Binding-site contacts:
Ligand atom C1 contacts residue GLY237 of chain 1.A at 4.2 Å.
Ligand atom C5 contacts residue VAL220 of chain 1.E at 3.6 Å (hydrophobic).
Ligand atom O6 contacts residue ASN239 of chain 1.A at 4.4 Å.
Ligand atom O6 contacts residue VAL220 of chain 1.E at 3.8 Å.
Ligand atom C7 contacts residue ASN239 of chain 1.A at 3.3 Å.
Ligand atom C4 contacts residue ASN239 of chain 1.A at 4.3 Å.
Ligand atom C2 contacts residue ASN239 of chain 1.A at 2.5 Å.
Ligand atom O5 contacts residue VAL220 of chain 1.E at 3.1 Å.
Ligand atom C4 contacts residue VAL220 of chain 1.E at 3.5 Å (hydrophobic).
Ligand atom C1 contacts residue VAL220 of chain 1.E at 3.7 Å (hydrophobic).
Ligand atom C7 contacts residue VAL220 of chain 1.E at 4.3 Å (hydrophobic).
Ligand atom C3 contacts residue VAL220 of chain 1.E at 4.0 Å (hydrophobic).
Ligand atom C8 contacts residue ASN239 of chain 1.A at 3.1 Å.
Ligand atom C1 contacts residue ASN239 of chain 1.A at 1.4 Å.
Ligand atom O7 contacts residue SER204 of chain 1.A at 4.0 Å.
Ligand atom N2 contacts residue GLY237 of chain 1.A at 3.4 Å (h-bond).
Ligand atom O7 contacts residue ASN239 of chain 1.A at 4.4 Å.
Ligand atom C2 contacts residue VAL220 of chain 1.E at 3.6 Å (hydrophobic).
Ligand atom C7 contacts residue ASP238 of chain 1.A at 4.3 Å.
Ligand atom N2 contacts residue ASN239 of chain 1.A at 2.9 Å (h-bond).
Ligand atom C6 contacts residue VAL220 of chain 1.E at 3.7 Å (hydrophobic).
Ligand atom C8 contacts residue ASP238 of chain 1.A at 4.4 Å.
Ligand atom C7 contacts residue GLY237 of chain 1.A at 4.1 Å.
Ligand atom O6 contacts residue ARG166 of chain 1.A at 3.6 Å (salt-bridge).
Ligand atom C8 contacts residue VAL220 of chain 1.E at 3.0 Å (hydrophobic).
Ligand atom O5 contacts residue ASN239 of chain 1.A at 2.3 Å (h-bond).
Ligand atom O7 contacts residue ASP238 of chain 1.A at 4.1 Å.
Ligand atom O7 contacts residue GLY237 of chain 1.A at 4.1 Å.
Ligand atom C5 contacts residue ASN239 of chain 1.A at 3.6 Å.
Ligand atom C3 contacts residue ASN239 of chain 1.A at 3.8 Å.
Ligand atom C2 contacts residue GLY237 of chain 1.A at 4.4 Å.

The protein below binds the small molecule below.
Small molecule (SMILES): CC(=O)N[C@H]1[C@H](O[C@H]2[C@H](O)[C@@H](NC(C)=O)CO[C@@H]2CO)O[C@H](CO)[C@@H](O)[C@@H]1O

Sequence of chain 1.A:
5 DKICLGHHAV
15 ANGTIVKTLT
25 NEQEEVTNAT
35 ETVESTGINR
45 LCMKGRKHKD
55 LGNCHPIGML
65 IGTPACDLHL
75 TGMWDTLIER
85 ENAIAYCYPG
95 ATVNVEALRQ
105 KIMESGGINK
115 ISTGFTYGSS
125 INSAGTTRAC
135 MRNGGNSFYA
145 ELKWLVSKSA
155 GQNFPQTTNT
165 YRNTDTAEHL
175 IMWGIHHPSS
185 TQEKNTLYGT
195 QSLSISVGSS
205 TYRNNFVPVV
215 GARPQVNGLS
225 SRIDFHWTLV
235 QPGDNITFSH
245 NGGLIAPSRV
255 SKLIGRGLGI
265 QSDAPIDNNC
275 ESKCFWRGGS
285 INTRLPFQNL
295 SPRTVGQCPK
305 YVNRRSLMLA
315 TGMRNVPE

Sequence of chain 1.E:
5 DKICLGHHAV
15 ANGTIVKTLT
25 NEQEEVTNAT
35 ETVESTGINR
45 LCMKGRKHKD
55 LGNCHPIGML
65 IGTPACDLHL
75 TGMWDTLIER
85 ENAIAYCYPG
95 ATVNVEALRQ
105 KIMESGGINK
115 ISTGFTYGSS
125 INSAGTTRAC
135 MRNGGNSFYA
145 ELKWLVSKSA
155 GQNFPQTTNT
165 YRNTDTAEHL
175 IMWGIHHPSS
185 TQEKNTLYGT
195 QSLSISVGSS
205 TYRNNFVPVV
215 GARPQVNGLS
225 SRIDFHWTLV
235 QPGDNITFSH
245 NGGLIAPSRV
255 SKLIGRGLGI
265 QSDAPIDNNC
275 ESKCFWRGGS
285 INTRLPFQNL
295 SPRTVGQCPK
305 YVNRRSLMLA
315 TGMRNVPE